This small molecule binds to this protein.
Small molecule (SMILES): CC(=O)N[C@@H]1[C@@H](O)[C@H](O)[C@@H](CO)O[C@H]1O

Binding-site contacts:
Ligand atom C7 contacts residue ASN118 of chain 2.E at 3.3 Å.
Ligand atom O7 contacts residue ASP67 of chain 2.E at 4.3 Å.
Ligand atom O5 contacts residue THR120 of chain 2.E at 3.7 Å.
Ligand atom C5 contacts residue THR120 of chain 2.E at 4.5 Å.
Ligand atom C6 contacts residue THR120 of chain 2.E at 4.0 Å.
Ligand atom C3 contacts residue ASN118 of chain 2.E at 3.8 Å.
Ligand atom C2 contacts residue ASN118 of chain 2.E at 2.5 Å.
Ligand atom O6 contacts residue PHE119 of chain 2.E at 3.2 Å (h-bond).
Ligand atom O5 contacts residue ASN118 of chain 2.E at 2.4 Å (h-bond).
Ligand atom C1 contacts residue ASN118 of chain 2.E at 1.4 Å.
Ligand atom C7 contacts residue ASP67 of chain 2.E at 4.3 Å.
Ligand atom N2 contacts residue ASN118 of chain 2.E at 2.9 Å (h-bond).
Ligand atom C5 contacts residue ASN118 of chain 2.E at 3.6 Å.
Ligand atom O7 contacts residue ASN118 of chain 2.E at 3.4 Å (h-bond).
Ligand atom O5 contacts residue SER66 of chain 2.E at 4.3 Å.
Ligand atom C8 contacts residue TYR90 of chain 2.E at 3.6 Å (hydrophobic).
Ligand atom N2 contacts residue TYR90 of chain 2.E at 4.2 Å.
Ligand atom C4 contacts residue ASN118 of chain 2.E at 4.2 Å.
Ligand atom C7 contacts residue TYR90 of chain 2.E at 4.2 Å (hydrophobic).
Ligand atom O6 contacts residue THR120 of chain 2.E at 3.5 Å (h-bond).
Ligand atom C1 contacts residue SER66 of chain 2.E at 4.4 Å.
Ligand atom O7 contacts residue SER66 of chain 2.E at 3.6 Å.
Ligand atom C8 contacts residue ASN118 of chain 2.E at 4.3 Å.
Ligand atom O6 contacts residue ASN118 of chain 2.E at 4.1 Å.
Ligand atom O6 contacts residue THR89 of chain 2.E at 3.8 Å.
Ligand atom C8 contacts residue ASP67 of chain 2.E at 4.0 Å.

Sequence of chain 2.E:
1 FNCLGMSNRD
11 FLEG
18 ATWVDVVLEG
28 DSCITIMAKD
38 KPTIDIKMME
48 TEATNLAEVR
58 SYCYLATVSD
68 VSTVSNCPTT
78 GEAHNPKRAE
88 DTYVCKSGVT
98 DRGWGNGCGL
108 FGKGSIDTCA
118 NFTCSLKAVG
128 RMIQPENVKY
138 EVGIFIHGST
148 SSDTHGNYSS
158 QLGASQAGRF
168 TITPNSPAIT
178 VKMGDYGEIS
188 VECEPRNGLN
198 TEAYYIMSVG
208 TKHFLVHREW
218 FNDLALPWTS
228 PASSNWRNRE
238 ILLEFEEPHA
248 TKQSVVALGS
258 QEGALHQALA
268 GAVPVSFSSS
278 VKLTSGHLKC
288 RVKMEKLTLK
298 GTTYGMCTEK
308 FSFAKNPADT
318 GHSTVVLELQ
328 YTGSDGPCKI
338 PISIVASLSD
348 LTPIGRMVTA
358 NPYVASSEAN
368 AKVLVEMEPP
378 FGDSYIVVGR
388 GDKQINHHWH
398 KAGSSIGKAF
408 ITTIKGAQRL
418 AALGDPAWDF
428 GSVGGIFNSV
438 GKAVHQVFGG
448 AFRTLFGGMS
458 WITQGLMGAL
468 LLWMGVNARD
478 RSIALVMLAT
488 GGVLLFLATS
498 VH